Sequence of chain 1.A:
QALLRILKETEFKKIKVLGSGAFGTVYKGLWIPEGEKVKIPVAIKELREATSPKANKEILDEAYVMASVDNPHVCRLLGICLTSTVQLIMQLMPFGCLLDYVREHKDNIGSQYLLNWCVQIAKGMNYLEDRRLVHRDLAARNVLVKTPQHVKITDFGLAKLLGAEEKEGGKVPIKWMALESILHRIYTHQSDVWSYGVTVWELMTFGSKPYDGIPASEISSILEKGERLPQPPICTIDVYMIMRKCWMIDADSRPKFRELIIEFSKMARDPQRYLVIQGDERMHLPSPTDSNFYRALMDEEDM

Binding-site contacts:
Ligand atom CBE contacts residue GLY105 of chain 1.A at 3.6 Å.
Ligand atom CAP contacts residue THR163 of chain 1.A at 3.2 Å.
Ligand atom FAW contacts residue ALA52 of chain 1.A at 3.1 Å.
Ligand atom CL2 contacts residue LYS54 of chain 1.A at 3.8 Å.
Ligand atom CL2 contacts residue ALA52 of chain 1.A at 3.8 Å.
Ligand atom CAT contacts residue LYS54 of chain 1.A at 3.4 Å.
Ligand atom OAI contacts residue LEU27 of chain 1.A at 3.6 Å.
Ligand atom N3 contacts residue GLN100 of chain 1.A at 3.8 Å.
Ligand atom CAB contacts residue CYS106 of chain 1.A at 2.4 Å (hydrophobic).
Ligand atom CAA contacts residue ARG150 of chain 1.A at 3.5 Å.
Ligand atom OBD contacts residue LEU27 of chain 1.A at 3.8 Å.
Ligand atom CAA contacts residue LEU108 of chain 1.A at 3.8 Å (hydrophobic).
Ligand atom CBB contacts residue MET102 of chain 1.A at 3.1 Å (hydrophobic).
Ligand atom CAP contacts residue ASP164 of chain 1.A at 3.4 Å.
Ligand atom C6 contacts residue LEU153 of chain 1.A at 3.7 Å (hydrophobic).
Ligand atom CAR contacts residue LYS54 of chain 1.A at 3.6 Å.
Ligand atom OBD contacts residue GLY105 of chain 1.A at 3.7 Å.
Ligand atom OAD contacts residue ARG150 of chain 1.A at 3.8 Å.
Ligand atom CAV contacts residue LYS54 of chain 1.A at 3.7 Å.
Ligand atom CBE contacts residue MET102 of chain 1.A at 3.1 Å (hydrophobic).
Ligand atom CL2 contacts residue LEU97 of chain 1.A at 3.2 Å.
Ligand atom CAB contacts residue ASP109 of chain 1.A at 3.2 Å.
Ligand atom C2 contacts residue MET102 of chain 1.A at 3.6 Å (hydrophobic).
Ligand atom CAQ contacts residue THR163 of chain 1.A at 3.4 Å.
Ligand atom N3 contacts residue LEU101 of chain 1.A at 3.8 Å.
Ligand atom CAQ contacts residue ASP164 of chain 1.A at 3.1 Å.
Ligand atom CL1 contacts residue LEU97 of chain 1.A at 3.6 Å.
Ligand atom C2 contacts residue GLN100 of chain 1.A at 3.2 Å.
Ligand atom CAC contacts residue CYS106 of chain 1.A at 3.5 Å (hydrophobic).
Ligand atom CAR contacts residue MET99 of chain 1.A at 3.8 Å (hydrophobic).
Ligand atom C2 contacts residue LEU153 of chain 1.A at 3.5 Å (hydrophobic).
Ligand atom CBC contacts residue LEU27 of chain 1.A at 3.6 Å (hydrophobic).
Ligand atom CBE contacts residue PRO103 of chain 1.A at 3.5 Å (hydrophobic).
Ligand atom N1 contacts residue LEU153 of chain 1.A at 3.3 Å.
Ligand atom CAK contacts residue VAL35 of chain 1.A at 3.7 Å (hydrophobic).
Ligand atom CAJ contacts residue LEU27 of chain 1.A at 3.6 Å (hydrophobic).
Ligand atom CAA contacts residue CYS106 of chain 1.A at 1.8 Å (hydrophobic).
Ligand atom CBG contacts residue ASP109 of chain 1.A at 3.5 Å.
Ligand atom N3 contacts residue MET102 of chain 1.A at 2.9 Å (h-bond).
Ligand atom CAA contacts residue ASP109 of chain 1.A at 3.8 Å.

The small molecule below binds the protein below.
Small molecule (SMILES): CCC(=O)N1CCC(Oc2cc3c(Nc4ccc(Cl)c(Cl)c4F)ncnc3cc2OC)CC1